A protein and the small-molecule ligand that binds it are described below.
Small molecule (SMILES): O=C(O)c1ccc(O)c(F)c1

Binding-site contacts:
Ligand atom C2 contacts residue THR12 of chain 2.E at 4.0 Å.
Ligand atom F3 contacts residue HIS162 of chain 2.F at 3.3 Å.
Ligand atom F3 contacts residue THR12 of chain 2.E at 3.5 Å.
Ligand atom O2 contacts residue TRP149 of chain 2.F at 3.3 Å.
Ligand atom C3 contacts residue GLY14 of chain 2.E at 3.8 Å.
Ligand atom C2 contacts residue TYR24 of chain 2.F at 3.5 Å (hydrophobic).
Ligand atom O4 contacts residue HIS162 of chain 2.F at 3.2 Å (h-bond).
Ligand atom F3 contacts residue ARG157 of chain 2.F at 3.5 Å.
Ligand atom F3 contacts residue GLY14 of chain 2.E at 3.7 Å.
Ligand atom C3 contacts residue ILE191 of chain 2.F at 3.7 Å (hydrophobic).
Ligand atom C2 contacts residue PRO15 of chain 2.E at 3.5 Å (hydrophobic).
Ligand atom C6 contacts residue PRO15 of chain 2.E at 3.6 Å (hydrophobic).
Ligand atom F3 contacts residue GLN177 of chain 2.F at 3.0 Å.
Ligand atom O4 contacts residue TYR147 of chain 2.F at 2.1 Å (h-bond).
Ligand atom C7 contacts residue TYR24 of chain 2.F at 3.6 Å (hydrophobic).
Ligand atom O4 contacts residue TYR108 of chain 2.F at 3.6 Å.
Ligand atom C2 contacts residue ILE191 of chain 2.F at 3.4 Å (hydrophobic).
Ligand atom C1 contacts residue PRO15 of chain 2.E at 3.3 Å (hydrophobic).
Ligand atom O1 contacts residue TRP149 of chain 2.F at 3.9 Å.
Ligand atom C5 contacts residue FE1 of chain 2.U at 3.8 Å.
Ligand atom C4 contacts residue FE1 of chain 2.U at 3.1 Å.
Ligand atom C1 contacts residue TRP149 of chain 2.F at 3.9 Å (hydrophobic).
Ligand atom C2 contacts residue GLY14 of chain 2.E at 3.8 Å.
Ligand atom C5 contacts residue ARG157 of chain 2.F at 4.0 Å.
Ligand atom O4 contacts residue HIS160 of chain 2.F at 3.1 Å (h-bond).
Ligand atom O1 contacts residue ARG133 of chain 2.E at 3.7 Å.
Ligand atom O2 contacts residue ARG133 of chain 2.E at 4.0 Å.
Ligand atom C4 contacts residue TYR147 of chain 2.F at 3.0 Å (hydrophobic).
Ligand atom O4 contacts residue FE1 of chain 2.U at 1.9 Å.
Ligand atom C7 contacts residue PRO15 of chain 2.E at 3.8 Å (hydrophobic).
Ligand atom C3 contacts residue ARG157 of chain 2.F at 3.7 Å.
Ligand atom C7 contacts residue TRP149 of chain 2.F at 3.6 Å (hydrophobic).
Ligand atom O1 contacts residue TYR24 of chain 2.F at 2.6 Å (h-bond).
Ligand atom C4 contacts residue ARG157 of chain 2.F at 3.6 Å.
Ligand atom F3 contacts residue ILE191 of chain 2.F at 3.8 Å.
Ligand atom C3 contacts residue PRO15 of chain 2.E at 3.9 Å (hydrophobic).
Ligand atom C5 contacts residue TYR147 of chain 2.F at 3.1 Å (hydrophobic).
Ligand atom O4 contacts residue ARG157 of chain 2.F at 3.0 Å (salt-bridge).
Ligand atom C5 contacts residue PRO15 of chain 2.E at 3.9 Å (hydrophobic).
Ligand atom C6 contacts residue TRP149 of chain 2.F at 3.9 Å (hydrophobic).

Sequence of chain 2.F:
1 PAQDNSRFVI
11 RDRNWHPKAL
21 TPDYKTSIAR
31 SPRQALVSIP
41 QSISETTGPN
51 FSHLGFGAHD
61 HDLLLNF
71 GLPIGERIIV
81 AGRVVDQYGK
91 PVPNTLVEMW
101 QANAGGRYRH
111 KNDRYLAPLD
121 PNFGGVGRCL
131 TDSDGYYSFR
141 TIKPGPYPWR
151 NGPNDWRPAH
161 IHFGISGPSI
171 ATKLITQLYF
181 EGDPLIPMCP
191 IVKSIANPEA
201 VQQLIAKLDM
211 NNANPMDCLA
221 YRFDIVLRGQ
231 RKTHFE

Sequence of chain 2.E:
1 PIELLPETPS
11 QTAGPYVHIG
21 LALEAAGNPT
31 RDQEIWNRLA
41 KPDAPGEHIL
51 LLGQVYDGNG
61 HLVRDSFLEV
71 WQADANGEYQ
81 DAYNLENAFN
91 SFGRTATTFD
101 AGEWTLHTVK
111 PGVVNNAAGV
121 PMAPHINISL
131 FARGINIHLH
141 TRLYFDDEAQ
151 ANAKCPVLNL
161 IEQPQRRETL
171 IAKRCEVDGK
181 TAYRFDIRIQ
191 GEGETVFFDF